Sequence of chain 1.H:
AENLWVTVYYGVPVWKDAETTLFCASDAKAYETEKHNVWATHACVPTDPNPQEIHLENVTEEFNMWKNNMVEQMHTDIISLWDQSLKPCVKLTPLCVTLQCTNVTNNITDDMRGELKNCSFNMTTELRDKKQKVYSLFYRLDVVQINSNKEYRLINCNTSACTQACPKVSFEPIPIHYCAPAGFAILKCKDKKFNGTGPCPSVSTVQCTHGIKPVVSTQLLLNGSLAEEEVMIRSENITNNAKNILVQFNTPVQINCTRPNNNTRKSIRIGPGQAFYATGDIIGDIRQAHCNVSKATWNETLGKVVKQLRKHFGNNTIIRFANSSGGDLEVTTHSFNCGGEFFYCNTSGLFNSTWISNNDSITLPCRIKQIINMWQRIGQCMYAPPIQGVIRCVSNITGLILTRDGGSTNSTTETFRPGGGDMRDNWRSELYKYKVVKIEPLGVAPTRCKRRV

This protein binds this small molecule.
Small molecule (SMILES): CC(=O)N[C@H]1[C@H](O[C@H]2[C@H](O)[C@@H](NC(C)=O)CO[C@@H]2CO)O[C@H](CO)[C@@H](O)[C@@H]1O

Binding-site contacts:
Ligand atom C5 contacts residue ASN122 of chain 1.H at 3.7 Å.
Ligand atom O5 contacts residue ASN122 of chain 1.H at 2.4 Å (h-bond).
Ligand atom C2 contacts residue ASN122 of chain 1.H at 2.4 Å.
Ligand atom N2 contacts residue ASN122 of chain 1.H at 2.8 Å (h-bond).
Ligand atom C8 contacts residue ASN122 of chain 1.H at 4.4 Å.
Ligand atom C1 contacts residue ASN122 of chain 1.H at 1.4 Å.
Ligand atom C8 contacts residue GLN100 of chain 1.H at 3.8 Å.
Ligand atom C8 contacts residue SER120 of chain 1.H at 3.4 Å.
Ligand atom O7 contacts residue LYS133 of chain 1.H at 3.7 Å.
Ligand atom C3 contacts residue ASN122 of chain 1.H at 3.7 Å.
Ligand atom O7 contacts residue ASN122 of chain 1.H at 3.7 Å.
Ligand atom C7 contacts residue ASN122 of chain 1.H at 3.5 Å.
Ligand atom C8 contacts residue PHE121 of chain 1.H at 3.7 Å (hydrophobic).
Ligand atom C7 contacts residue PHE121 of chain 1.H at 4.5 Å (hydrophobic).
Ligand atom C4 contacts residue ASN122 of chain 1.H at 4.2 Å.